Sequence of chain 1.A:
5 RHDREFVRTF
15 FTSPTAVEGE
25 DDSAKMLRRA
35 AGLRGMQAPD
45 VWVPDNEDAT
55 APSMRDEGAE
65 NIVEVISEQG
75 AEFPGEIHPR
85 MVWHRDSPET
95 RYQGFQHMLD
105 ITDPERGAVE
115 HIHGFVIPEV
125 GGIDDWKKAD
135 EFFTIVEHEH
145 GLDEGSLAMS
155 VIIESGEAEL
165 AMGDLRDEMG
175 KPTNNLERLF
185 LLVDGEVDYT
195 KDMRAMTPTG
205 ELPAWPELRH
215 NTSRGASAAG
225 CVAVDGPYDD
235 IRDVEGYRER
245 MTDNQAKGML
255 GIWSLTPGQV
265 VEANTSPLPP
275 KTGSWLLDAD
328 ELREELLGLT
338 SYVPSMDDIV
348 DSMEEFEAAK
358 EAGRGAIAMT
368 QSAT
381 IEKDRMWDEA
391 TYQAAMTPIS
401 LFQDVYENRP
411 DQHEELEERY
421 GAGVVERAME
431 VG

Binding-site contacts:
Ligand atom O3 contacts residue ARG84 of chain 1.A at 2.8 Å (salt-bridge).
Ligand atom O contacts residue ALA390 of chain 1.A at 4.0 Å.
Ligand atom CB contacts residue ACO1 of chain 1.B at 2.7 Å.
Ligand atom O contacts residue MG1 of chain 1.D at 1.9 Å.
Ligand atom CA contacts residue ACO1 of chain 1.B at 2.5 Å.
Ligand atom OXT contacts residue ASP192 of chain 1.A at 3.7 Å.
Ligand atom C contacts residue GLY189 of chain 1.A at 3.6 Å.
Ligand atom O contacts residue GLU158 of chain 1.A at 2.7 Å (salt-bridge).
Ligand atom O3 contacts residue GLU158 of chain 1.A at 3.3 Å (salt-bridge).
Ligand atom OXT contacts residue PRO231 of chain 1.A at 3.8 Å.
Ligand atom C contacts residue MG1 of chain 1.D at 2.8 Å.
Ligand atom OXT contacts residue GLU158 of chain 1.A at 4.3 Å.
Ligand atom O contacts residue ASP192 of chain 1.A at 2.8 Å (salt-bridge).
Ligand atom OXT contacts residue GLY189 of chain 1.A at 3.0 Å.
Ligand atom CA contacts residue ARG84 of chain 1.A at 3.9 Å.
Ligand atom C contacts residue VAL191 of chain 1.A at 3.7 Å (hydrophobic).
Ligand atom CB contacts residue GLY189 of chain 1.A at 4.2 Å.
Ligand atom C contacts residue GLU190 of chain 1.A at 4.3 Å.
Ligand atom OXT contacts residue VAL191 of chain 1.A at 2.8 Å (h-bond).
Ligand atom O contacts residue VAL191 of chain 1.A at 3.9 Å.
Ligand atom OXT contacts residue MG1 of chain 1.D at 4.0 Å.
Ligand atom CA contacts residue MG1 of chain 1.D at 2.8 Å.
Ligand atom CB contacts residue MG1 of chain 1.D at 4.3 Å.
Ligand atom O3 contacts residue ACO1 of chain 1.B at 2.9 Å (h-bond).
Ligand atom O3 contacts residue TRP257 of chain 1.A at 4.1 Å.
Ligand atom C contacts residue GLU158 of chain 1.A at 3.4 Å.
Ligand atom O3 contacts residue ASP192 of chain 1.A at 4.0 Å.
Ligand atom C contacts residue ASP192 of chain 1.A at 3.7 Å.
Ligand atom O contacts residue ACO1 of chain 1.B at 3.4 Å.
Ligand atom O contacts residue GLY189 of chain 1.A at 3.8 Å.
Ligand atom CB contacts residue TRP257 of chain 1.A at 3.2 Å (hydrophobic).
Ligand atom C contacts residue ACO1 of chain 1.B at 2.7 Å.
Ligand atom CB contacts residue ARG84 of chain 1.A at 4.2 Å.
Ligand atom CA contacts residue TRP257 of chain 1.A at 4.1 Å (hydrophobic).
Ligand atom OXT contacts residue ACO1 of chain 1.B at 3.1 Å.
Ligand atom CA contacts residue GLY189 of chain 1.A at 4.0 Å.
Ligand atom CA contacts residue GLU158 of chain 1.A at 3.6 Å.
Ligand atom OXT contacts residue GLU190 of chain 1.A at 3.2 Å (salt-bridge).
Ligand atom CB contacts residue PRO231 of chain 1.A at 3.3 Å (hydrophobic).
Ligand atom O3 contacts residue MG1 of chain 1.D at 2.2 Å.

This small molecule binds to this protein.
Small molecule (SMILES): CC(=O)C(=O)O